Sequence of chain 1.A:
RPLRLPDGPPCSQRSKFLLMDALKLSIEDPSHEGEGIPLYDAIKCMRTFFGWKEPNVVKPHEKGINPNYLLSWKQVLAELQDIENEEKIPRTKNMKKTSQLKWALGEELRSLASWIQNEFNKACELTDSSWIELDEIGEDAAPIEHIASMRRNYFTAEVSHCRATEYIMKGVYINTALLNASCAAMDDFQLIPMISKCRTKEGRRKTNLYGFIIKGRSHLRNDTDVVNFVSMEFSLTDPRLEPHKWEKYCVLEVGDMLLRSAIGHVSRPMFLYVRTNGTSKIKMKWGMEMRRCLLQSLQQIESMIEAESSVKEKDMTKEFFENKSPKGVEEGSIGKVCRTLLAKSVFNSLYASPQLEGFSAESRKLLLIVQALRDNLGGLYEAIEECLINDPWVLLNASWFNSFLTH

A small-molecule ligand and the protein it binds are described below.
Small molecule (SMILES): Clc1ccc(-c2cn[nH]c2)s1

Binding-site contacts:
Ligand atom S06 contacts residue GLN94 of chain 1.A at 3.9 Å.
Ligand atom N10 contacts residue LEU90 of chain 1.A at 3.8 Å.
Ligand atom CL contacts residue MET59 of chain 1.A at 3.8 Å.
Ligand atom CL contacts residue ILE56 of chain 1.A at 4.4 Å.
Ligand atom C05 contacts residue ARG60 of chain 1.A at 4.2 Å.
Ligand atom CL contacts residue LEU93 of chain 1.A at 4.0 Å.
Ligand atom C07 contacts residue LEU90 of chain 1.A at 4.0 Å (hydrophobic).
Ligand atom C08 contacts residue LEU90 of chain 1.A at 4.1 Å (hydrophobic).
Ligand atom C04 contacts residue TRP65 of chain 1.A at 3.4 Å (hydrophobic).
Ligand atom N09 contacts residue LEU90 of chain 1.A at 4.2 Å.
Ligand atom S06 contacts residue LEU93 of chain 1.A at 4.4 Å.
Ligand atom C03 contacts residue TRP65 of chain 1.A at 4.0 Å (hydrophobic).
Ligand atom C11 contacts residue LEU90 of chain 1.A at 3.9 Å (hydrophobic).
Ligand atom C07 contacts residue TRP65 of chain 1.A at 4.4 Å (hydrophobic).
Ligand atom C04 contacts residue ARG60 of chain 1.A at 3.9 Å.
Ligand atom C08 contacts residue GLN94 of chain 1.A at 3.8 Å.
Ligand atom S06 contacts residue ARG60 of chain 1.A at 4.2 Å.
Ligand atom C05 contacts residue GLN94 of chain 1.A at 4.2 Å.
Ligand atom S06 contacts residue LEU90 of chain 1.A at 3.6 Å.
Ligand atom C02 contacts residue ARG60 of chain 1.A at 3.7 Å.
Ligand atom C07 contacts residue GLN94 of chain 1.A at 4.3 Å.
Ligand atom C02 contacts residue GLU97 of chain 1.A at 4.5 Å.
Ligand atom CL contacts residue ARG60 of chain 1.A at 4.0 Å.
Ligand atom C03 contacts residue MET59 of chain 1.A at 4.2 Å (hydrophobic).
Ligand atom N10 contacts residue TRP65 of chain 1.A at 4.2 Å.
Ligand atom C11 contacts residue TRP65 of chain 1.A at 3.7 Å (hydrophobic).
Ligand atom C05 contacts residue LEU90 of chain 1.A at 4.0 Å (hydrophobic).
Ligand atom C05 contacts residue TRP65 of chain 1.A at 4.3 Å (hydrophobic).
Ligand atom C02 contacts residue MET59 of chain 1.A at 4.2 Å (hydrophobic).
Ligand atom C03 contacts residue ARG60 of chain 1.A at 3.5 Å.
Ligand atom CL contacts residue GLU97 of chain 1.A at 4.1 Å.